Sequence of chain 1.G:
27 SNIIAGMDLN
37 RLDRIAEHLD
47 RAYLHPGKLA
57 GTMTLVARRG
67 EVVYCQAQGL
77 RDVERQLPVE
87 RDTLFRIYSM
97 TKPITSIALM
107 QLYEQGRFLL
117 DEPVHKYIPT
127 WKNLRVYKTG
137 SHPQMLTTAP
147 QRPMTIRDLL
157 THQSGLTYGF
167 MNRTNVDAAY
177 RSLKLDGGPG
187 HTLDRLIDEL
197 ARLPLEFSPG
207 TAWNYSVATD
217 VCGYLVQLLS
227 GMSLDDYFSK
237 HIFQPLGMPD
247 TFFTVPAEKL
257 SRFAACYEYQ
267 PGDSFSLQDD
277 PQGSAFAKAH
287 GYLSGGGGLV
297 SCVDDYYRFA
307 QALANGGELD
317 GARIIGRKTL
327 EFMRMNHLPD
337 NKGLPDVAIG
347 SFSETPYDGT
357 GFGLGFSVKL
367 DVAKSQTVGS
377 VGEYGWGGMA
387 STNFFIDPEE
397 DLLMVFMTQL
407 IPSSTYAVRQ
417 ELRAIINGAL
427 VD

This protein binds this small molecule.
Small molecule (SMILES): CCCCCC[P](=O)(O)OC

Binding-site contacts:
Ligand atom O2 contacts residue MET385 of chain 1.G at 2.8 Å (h-bond).
Ligand atom C3 contacts residue GLY293 of chain 1.G at 4.2 Å.
Ligand atom O2 contacts residue TYR94 of chain 1.G at 3.3 Å.
Ligand atom O1 contacts residue TYR211 of chain 1.G at 3.3 Å.
Ligand atom C3 contacts residue TYR164 of chain 1.G at 3.8 Å (hydrophobic).
Ligand atom C4 contacts residue PHE166 of chain 1.G at 3.8 Å (hydrophobic).
Ligand atom C7 contacts residue GLY384 of chain 1.G at 4.3 Å.
Ligand atom C7 contacts residue MET385 of chain 1.G at 3.9 Å (hydrophobic).
Ligand atom O2 contacts residue SER95 of chain 1.G at 2.6 Å (h-bond).
Ligand atom P contacts residue SER95 of chain 1.G at 1.6 Å.
Ligand atom C5 contacts residue MET385 of chain 1.G at 4.0 Å (hydrophobic).
Ligand atom C7 contacts residue GLY383 of chain 1.G at 4.0 Å.
Ligand atom C2 contacts residue TYR94 of chain 1.G at 4.2 Å (hydrophobic).
Ligand atom C7 contacts residue SER95 of chain 1.G at 3.2 Å.
Ligand atom P contacts residue MET385 of chain 1.G at 4.1 Å.
Ligand atom C2 contacts residue GLY292 of chain 1.G at 4.2 Å.
Ligand atom C6 contacts residue ASP182 of chain 1.G at 3.5 Å.
Ligand atom C2 contacts residue MET385 of chain 1.G at 4.4 Å (hydrophobic).
Ligand atom C1 contacts residue TYR211 of chain 1.G at 4.5 Å (hydrophobic).
Ligand atom C7 contacts residue TYR211 of chain 1.G at 3.6 Å (hydrophobic).
Ligand atom C1 contacts residue PHE166 of chain 1.G at 4.2 Å (hydrophobic).
Ligand atom O1 contacts residue SER95 of chain 1.G at 2.5 Å (h-bond).
Ligand atom C1 contacts residue LYS98 of chain 1.G at 4.1 Å.
Ligand atom O1 contacts residue MET385 of chain 1.G at 4.1 Å.
Ligand atom C1 contacts residue TYR164 of chain 1.G at 3.8 Å (hydrophobic).
Ligand atom P contacts residue LYS98 of chain 1.G at 4.2 Å.
Ligand atom C2 contacts residue GLY293 of chain 1.G at 4.0 Å.
Ligand atom C1 contacts residue SER95 of chain 1.G at 2.6 Å.
Ligand atom C6 contacts residue PHE166 of chain 1.G at 4.1 Å (hydrophobic).
Ligand atom C2 contacts residue TYR164 of chain 1.G at 4.1 Å (hydrophobic).
Ligand atom C2 contacts residue SER95 of chain 1.G at 3.3 Å.
Ligand atom O2 contacts residue GLY384 of chain 1.G at 3.6 Å.
Ligand atom C4 contacts residue MET385 of chain 1.G at 3.9 Å (hydrophobic).
Ligand atom P contacts residue TYR211 of chain 1.G at 3.9 Å.
Ligand atom C1 contacts residue MET385 of chain 1.G at 4.4 Å (hydrophobic).